A small-molecule ligand and the protein it binds are described below.
Small molecule (SMILES): CC(=O)N[C@H]1[C@H](O[C@H]2[C@H](O)[C@@H](NC(C)=O)CO[C@@H]2CO)O[C@H](CO)[C@@H](O)[C@@H]1O

Binding-site contacts:
Ligand atom C1 contacts residue SER406 of chain 1.A at 4.2 Å.
Ligand atom N2 contacts residue HIS324 of chain 1.A at 3.0 Å (h-bond).
Ligand atom C8 contacts residue ASN326 of chain 1.A at 4.5 Å.
Ligand atom C1 contacts residue ASN326 of chain 1.A at 1.5 Å.
Ligand atom C5 contacts residue THR408 of chain 1.A at 4.1 Å.
Ligand atom O5 contacts residue SER406 of chain 1.A at 3.2 Å (h-bond).
Ligand atom C1 contacts residue THR408 of chain 1.A at 3.7 Å.
Ligand atom C3 contacts residue HIS324 of chain 1.A at 4.0 Å.
Ligand atom C4 contacts residue ASN326 of chain 1.A at 4.3 Å.
Ligand atom C7 contacts residue HIS324 of chain 1.A at 3.8 Å.
Ligand atom C1 contacts residue HIS324 of chain 1.A at 4.3 Å.
Ligand atom C8 contacts residue ARG437 of chain 1.A at 3.9 Å.
Ligand atom C5 contacts residue SER406 of chain 1.A at 4.3 Å.
Ligand atom C2 contacts residue ASN326 of chain 1.A at 2.5 Å.
Ligand atom C8 contacts residue HIS324 of chain 1.A at 3.7 Å.
Ligand atom O3 contacts residue HIS324 of chain 1.A at 4.5 Å.
Ligand atom O7 contacts residue ASN326 of chain 1.A at 3.4 Å (h-bond).
Ligand atom O7 contacts residue ARG437 of chain 1.A at 4.1 Å.
Ligand atom N2 contacts residue ASN326 of chain 1.A at 2.9 Å (h-bond).
Ligand atom C5 contacts residue ASN326 of chain 1.A at 3.8 Å.
Ligand atom O6 contacts residue SER406 of chain 1.A at 4.2 Å.
Ligand atom O5 contacts residue THR408 of chain 1.A at 3.7 Å.
Ligand atom C2 contacts residue HIS324 of chain 1.A at 4.0 Å.
Ligand atom C8 contacts residue ASN290 of chain 1.A at 3.9 Å.
Ligand atom C3 contacts residue ASN326 of chain 1.A at 3.9 Å.
Ligand atom O5 contacts residue ASN326 of chain 1.A at 2.4 Å (h-bond).
Ligand atom C7 contacts residue ARG437 of chain 1.A at 4.4 Å.
Ligand atom C8 contacts residue THR292 of chain 1.A at 3.7 Å.
Ligand atom C7 contacts residue ASN326 of chain 1.A at 3.3 Å.
Ligand atom C6 contacts residue SER406 of chain 1.A at 4.0 Å.

Sequence of chain 1.A:
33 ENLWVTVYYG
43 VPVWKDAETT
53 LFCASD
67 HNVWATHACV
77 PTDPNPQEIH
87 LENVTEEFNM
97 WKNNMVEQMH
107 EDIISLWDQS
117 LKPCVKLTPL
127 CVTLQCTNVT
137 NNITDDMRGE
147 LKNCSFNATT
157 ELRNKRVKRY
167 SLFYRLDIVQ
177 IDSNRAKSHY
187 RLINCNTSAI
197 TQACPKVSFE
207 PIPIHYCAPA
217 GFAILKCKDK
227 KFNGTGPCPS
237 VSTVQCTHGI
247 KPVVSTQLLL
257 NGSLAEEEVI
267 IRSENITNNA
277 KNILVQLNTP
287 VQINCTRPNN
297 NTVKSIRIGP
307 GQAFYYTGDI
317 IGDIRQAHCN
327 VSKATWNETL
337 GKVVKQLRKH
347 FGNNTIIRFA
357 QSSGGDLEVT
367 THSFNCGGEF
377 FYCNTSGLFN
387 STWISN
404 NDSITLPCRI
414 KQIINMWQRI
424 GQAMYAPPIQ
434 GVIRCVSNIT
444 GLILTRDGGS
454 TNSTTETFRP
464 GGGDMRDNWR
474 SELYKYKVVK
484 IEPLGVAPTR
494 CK